Sequence of chain 1.A:
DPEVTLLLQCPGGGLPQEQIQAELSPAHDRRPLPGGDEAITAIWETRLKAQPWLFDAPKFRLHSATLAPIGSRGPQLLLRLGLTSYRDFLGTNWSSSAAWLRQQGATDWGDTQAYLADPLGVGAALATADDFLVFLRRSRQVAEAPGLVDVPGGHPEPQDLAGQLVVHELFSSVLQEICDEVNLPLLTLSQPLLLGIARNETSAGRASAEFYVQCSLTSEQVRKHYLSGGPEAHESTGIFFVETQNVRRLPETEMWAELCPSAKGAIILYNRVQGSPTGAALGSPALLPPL

The protein below binds the small molecule below.
Small molecule (SMILES): COC(=O)[C@@H]1C[C@@H](O)CN1C(=O)c1ccco1

Binding-site contacts:
Ligand atom C11 contacts residue LYS61 of chain 1.A at 3.7 Å.
Ligand atom N09 contacts residue TYR88 of chain 1.A at 4.1 Å.
Ligand atom C13 contacts residue ALA59 of chain 1.A at 4.0 Å (hydrophobic).
Ligand atom C01 contacts residue PHE91 of chain 1.A at 3.9 Å (hydrophobic).
Ligand atom C05 contacts residue TYR88 of chain 1.A at 4.1 Å (hydrophobic).
Ligand atom C01 contacts residue PRO121 of chain 1.A at 3.8 Å (hydrophobic).
Ligand atom C01 contacts residue HIS157 of chain 1.A at 3.6 Å.
Ligand atom O02 contacts residue PHE91 of chain 1.A at 4.5 Å.
Ligand atom C14 contacts residue ALA59 of chain 1.A at 3.4 Å (hydrophobic).
Ligand atom C14 contacts residue GLU159 of chain 1.A at 3.2 Å.
Ligand atom O15 contacts residue GLU159 of chain 1.A at 3.1 Å (salt-bridge).
Ligand atom O16 contacts residue LYS61 of chain 1.A at 3.0 Å (salt-bridge).
Ligand atom C01 contacts residue ARG219 of chain 1.A at 4.2 Å.
Ligand atom O17 contacts residue TYR88 of chain 1.A at 3.5 Å.
Ligand atom O02 contacts residue HIS157 of chain 1.A at 3.4 Å (h-bond).
Ligand atom C10 contacts residue TYR88 of chain 1.A at 4.5 Å (hydrophobic).
Ligand atom C12 contacts residue PHE57 of chain 1.A at 4.5 Å (hydrophobic).
Ligand atom C14 contacts residue LYS61 of chain 1.A at 3.9 Å.
Ligand atom C03 contacts residue TYR88 of chain 1.A at 4.3 Å (hydrophobic).
Ligand atom C11 contacts residue GLU159 of chain 1.A at 4.5 Å.
Ligand atom C08 contacts residue TYR88 of chain 1.A at 3.7 Å (hydrophobic).
Ligand atom C13 contacts residue TYR88 of chain 1.A at 4.0 Å (hydrophobic).
Ligand atom O15 contacts residue ALA59 of chain 1.A at 4.2 Å.
Ligand atom O17 contacts residue LYS61 of chain 1.A at 4.5 Å.
Ligand atom C11 contacts residue TYR88 of chain 1.A at 4.4 Å (hydrophobic).
Ligand atom C10 contacts residue LYS61 of chain 1.A at 3.7 Å.
Ligand atom O16 contacts residue HIS157 of chain 1.A at 4.0 Å.
Ligand atom C13 contacts residue PHE57 of chain 1.A at 3.8 Å (hydrophobic).
Ligand atom C12 contacts residue TYR88 of chain 1.A at 3.6 Å (hydrophobic).
Ligand atom C14 contacts residue PHE57 of chain 1.A at 4.0 Å (hydrophobic).
Ligand atom O15 contacts residue LYS61 of chain 1.A at 2.9 Å (salt-bridge).
Ligand atom C03 contacts residue HIS157 of chain 1.A at 4.3 Å.
Ligand atom C06 contacts residue TYR88 of chain 1.A at 4.1 Å (hydrophobic).
Ligand atom O17 contacts residue PHE91 of chain 1.A at 4.2 Å.